A protein and the small-molecule ligand that binds it are described below.
Small molecule (SMILES): Nc1ncnc2c1ncn2[C@H]1C[C@H](O)[C@@H](COP(=O)(O)O)O1

Sequence of chain 1.QA:
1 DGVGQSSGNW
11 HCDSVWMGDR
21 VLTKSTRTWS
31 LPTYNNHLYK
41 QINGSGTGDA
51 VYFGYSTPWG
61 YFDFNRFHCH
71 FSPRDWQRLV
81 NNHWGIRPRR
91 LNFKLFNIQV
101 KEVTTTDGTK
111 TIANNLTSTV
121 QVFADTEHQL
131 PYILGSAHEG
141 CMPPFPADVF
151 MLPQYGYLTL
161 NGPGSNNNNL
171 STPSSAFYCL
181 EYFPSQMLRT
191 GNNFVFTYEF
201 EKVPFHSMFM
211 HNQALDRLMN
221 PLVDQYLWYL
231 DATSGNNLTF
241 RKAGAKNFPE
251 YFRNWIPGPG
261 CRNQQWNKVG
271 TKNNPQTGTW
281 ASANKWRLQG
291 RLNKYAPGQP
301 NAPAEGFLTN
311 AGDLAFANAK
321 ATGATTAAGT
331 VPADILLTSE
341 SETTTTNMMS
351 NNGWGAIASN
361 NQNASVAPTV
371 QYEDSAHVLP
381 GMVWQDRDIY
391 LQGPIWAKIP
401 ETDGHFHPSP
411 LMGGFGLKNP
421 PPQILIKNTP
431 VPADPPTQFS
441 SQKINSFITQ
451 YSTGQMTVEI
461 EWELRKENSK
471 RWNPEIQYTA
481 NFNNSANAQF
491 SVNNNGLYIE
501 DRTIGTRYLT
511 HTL

Sequence of chain 1.SA:
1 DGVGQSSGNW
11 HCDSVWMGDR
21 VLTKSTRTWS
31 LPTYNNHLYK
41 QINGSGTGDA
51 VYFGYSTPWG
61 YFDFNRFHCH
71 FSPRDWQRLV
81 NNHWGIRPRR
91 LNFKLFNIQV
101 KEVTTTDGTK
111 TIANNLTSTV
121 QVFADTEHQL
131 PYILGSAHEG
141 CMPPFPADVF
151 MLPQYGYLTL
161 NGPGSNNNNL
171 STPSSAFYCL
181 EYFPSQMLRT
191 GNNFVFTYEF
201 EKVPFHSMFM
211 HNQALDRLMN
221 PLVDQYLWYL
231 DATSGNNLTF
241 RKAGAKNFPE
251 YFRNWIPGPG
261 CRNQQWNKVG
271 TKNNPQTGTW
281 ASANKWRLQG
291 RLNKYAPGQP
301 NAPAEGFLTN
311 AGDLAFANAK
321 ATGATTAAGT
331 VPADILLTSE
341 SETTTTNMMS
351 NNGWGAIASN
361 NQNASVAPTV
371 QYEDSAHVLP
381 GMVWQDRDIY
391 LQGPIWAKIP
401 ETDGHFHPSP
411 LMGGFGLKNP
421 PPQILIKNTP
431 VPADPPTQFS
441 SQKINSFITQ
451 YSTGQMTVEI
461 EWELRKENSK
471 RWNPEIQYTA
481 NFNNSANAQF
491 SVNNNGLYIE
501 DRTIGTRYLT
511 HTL

Binding-site contacts:
Ligand atom C4 contacts residue PRO408 of chain 1.SA at 3.9 Å (hydrophobic).
Ligand atom C8 contacts residue SER409 of chain 1.SA at 4.2 Å.
Ligand atom C2 contacts residue PRO408 of chain 1.SA at 4.0 Å (hydrophobic).
Ligand atom N7 contacts residue HIS407 of chain 1.SA at 3.8 Å.
Ligand atom N6 contacts residue PRO408 of chain 1.SA at 4.0 Å.
Ligand atom N6 contacts residue PRO204 of chain 1.SA at 4.4 Å.
Ligand atom C2' contacts residue HIS407 of chain 1.SA at 4.0 Å.
Ligand atom C1' contacts residue PRO408 of chain 1.SA at 3.9 Å (hydrophobic).
Ligand atom C2 contacts residue ILE399 of chain 1.SA at 4.3 Å (hydrophobic).
Ligand atom N3 contacts residue PRO408 of chain 1.SA at 3.6 Å.
Ligand atom N7 contacts residue SER409 of chain 1.SA at 3.2 Å (h-bond).
Ligand atom C6 contacts residue GLY416 of chain 1.SA at 4.2 Å.
Ligand atom N9 contacts residue HIS407 of chain 1.SA at 4.4 Å.
Ligand atom N7 contacts residue PRO204 of chain 1.SA at 4.1 Å.
Ligand atom N6 contacts residue GLY416 of chain 1.SA at 3.7 Å.
Ligand atom C8 contacts residue PRO408 of chain 1.SA at 4.4 Å (hydrophobic).
Ligand atom C5 contacts residue PRO408 of chain 1.SA at 4.2 Å (hydrophobic).
Ligand atom N1 contacts residue PRO408 of chain 1.SA at 3.8 Å.
Ligand atom C5 contacts residue SER409 of chain 1.SA at 3.7 Å.
Ligand atom C5 contacts residue PRO204 of chain 1.SA at 4.1 Å (hydrophobic).
Ligand atom O2P contacts residue GLY404 of chain 1.QA at 4.3 Å.
Ligand atom N6 contacts residue PHE415 of chain 1.SA at 4.4 Å.
Ligand atom O2P contacts residue HIS407 of chain 1.SA at 4.1 Å.
Ligand atom N6 contacts residue SER409 of chain 1.SA at 3.3 Å (h-bond).
Ligand atom O1P contacts residue HIS405 of chain 1.QA at 3.9 Å.
Ligand atom C8 contacts residue HIS407 of chain 1.SA at 3.4 Å.
Ligand atom C2' contacts residue PRO408 of chain 1.SA at 4.3 Å (hydrophobic).
Ligand atom C6 contacts residue SER409 of chain 1.SA at 3.8 Å.
Ligand atom C6 contacts residue PRO204 of chain 1.SA at 4.3 Å (hydrophobic).
Ligand atom O2P contacts residue ASP403 of chain 1.QA at 3.9 Å.
Ligand atom N6 contacts residue GLY414 of chain 1.SA at 4.4 Å.
Ligand atom N9 contacts residue PRO408 of chain 1.SA at 3.8 Å.
Ligand atom C2 contacts residue GLY416 of chain 1.SA at 3.6 Å.
Ligand atom N1 contacts residue GLY416 of chain 1.SA at 3.1 Å (h-bond).
Ligand atom C6 contacts residue PRO408 of chain 1.SA at 3.8 Å (hydrophobic).